Sequence of chain 1.B:
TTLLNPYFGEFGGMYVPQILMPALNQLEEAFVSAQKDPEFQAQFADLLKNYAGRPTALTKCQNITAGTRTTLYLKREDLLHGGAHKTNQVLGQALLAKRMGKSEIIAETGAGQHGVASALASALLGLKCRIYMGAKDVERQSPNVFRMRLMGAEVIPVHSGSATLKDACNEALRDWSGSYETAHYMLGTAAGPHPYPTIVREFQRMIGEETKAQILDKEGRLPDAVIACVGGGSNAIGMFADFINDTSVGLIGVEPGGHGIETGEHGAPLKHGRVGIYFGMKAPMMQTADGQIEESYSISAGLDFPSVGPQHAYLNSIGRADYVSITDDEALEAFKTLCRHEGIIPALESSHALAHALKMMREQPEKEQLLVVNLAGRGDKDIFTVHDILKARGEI

Binding-site contacts:
Ligand atom C6 contacts residue GLU350 of chain 1.B at 3.6 Å.
Ligand atom O4P contacts residue LYS87 of chain 1.B at 3.3 Å (salt-bridge).
Ligand atom N contacts residue LYS87 of chain 1.B at 3.6 Å.
Ligand atom N contacts residue GLY303 of chain 1.B at 3.6 Å (h-bond).
Ligand atom OG contacts residue ASP305 of chain 1.B at 2.7 Å (salt-bridge).
Ligand atom OG contacts residue ALA112 of chain 1.B at 2.8 Å (h-bond).
Ligand atom O contacts residue THR110 of chain 1.B at 3.4 Å (h-bond).
Ligand atom O contacts residue GLN114 of chain 1.B at 2.9 Å (h-bond).
Ligand atom O contacts residue HIS115 of chain 1.B at 2.9 Å (h-bond).
Ligand atom OG contacts residue GLY303 of chain 1.B at 3.6 Å.
Ligand atom OG contacts residue GLY111 of chain 1.B at 3.5 Å.
Ligand atom O2P contacts residue ASN236 of chain 1.B at 2.9 Å (h-bond).
Ligand atom N1 contacts residue GLU350 of chain 1.B at 3.4 Å.
Ligand atom C5A contacts residue GLY303 of chain 1.B at 3.4 Å.
Ligand atom CB contacts residue DMS1 of chain 1.Q at 3.3 Å.
Ligand atom C contacts residue HIS115 of chain 1.B at 3.6 Å.
Ligand atom O2P contacts residue SER235 of chain 1.B at 3.2 Å (h-bond).
Ligand atom C5 contacts residue GLY303 of chain 1.B at 3.6 Å.
Ligand atom C4A contacts residue LYS87 of chain 1.B at 3.4 Å.
Ligand atom O1P contacts residue GLY233 of chain 1.B at 2.9 Å (h-bond).
Ligand atom C2A contacts residue GLU350 of chain 1.B at 3.5 Å.
Ligand atom O3 contacts residue GLN114 of chain 1.B at 2.9 Å (h-bond).
Ligand atom O1P contacts residue GLY234 of chain 1.B at 2.8 Å (h-bond).
Ligand atom OXT contacts residue THR110 of chain 1.B at 2.6 Å (h-bond).
Ligand atom O1P contacts residue GLY232 of chain 1.B at 2.8 Å (h-bond).
Ligand atom O3P contacts residue GLY234 of chain 1.B at 3.6 Å (h-bond).
Ligand atom O3P contacts residue SER235 of chain 1.B at 2.6 Å (h-bond).
Ligand atom CB contacts residue ASP305 of chain 1.B at 3.2 Å.
Ligand atom OXT contacts residue HIS115 of chain 1.B at 3.7 Å.
Ligand atom OXT contacts residue DMS1 of chain 1.Q at 3.4 Å (h-bond).
Ligand atom C4A contacts residue GLY303 of chain 1.B at 3.0 Å.
Ligand atom O3P contacts residue THR190 of chain 1.B at 2.6 Å (h-bond).
Ligand atom C4 contacts residue GLY303 of chain 1.B at 3.5 Å.
Ligand atom O3P contacts residue LYS87 of chain 1.B at 3.2 Å (salt-bridge).
Ligand atom O contacts residue GLY113 of chain 1.B at 3.5 Å (h-bond).
Ligand atom P contacts residue SER235 of chain 1.B at 3.4 Å.
Ligand atom OXT contacts residue GLY111 of chain 1.B at 2.8 Å (h-bond).
Ligand atom C contacts residue THR110 of chain 1.B at 3.4 Å.
Ligand atom O1P contacts residue SER235 of chain 1.B at 3.6 Å.
Ligand atom O2P contacts residue HIS86 of chain 1.B at 3.0 Å (h-bond).

The protein below binds the small molecule below.
Small molecule (SMILES): Cc1ncc(COP(=O)(O)O)c(/C=N/C(CO)C(=O)O)c1O